Sequence of chain 1.A:
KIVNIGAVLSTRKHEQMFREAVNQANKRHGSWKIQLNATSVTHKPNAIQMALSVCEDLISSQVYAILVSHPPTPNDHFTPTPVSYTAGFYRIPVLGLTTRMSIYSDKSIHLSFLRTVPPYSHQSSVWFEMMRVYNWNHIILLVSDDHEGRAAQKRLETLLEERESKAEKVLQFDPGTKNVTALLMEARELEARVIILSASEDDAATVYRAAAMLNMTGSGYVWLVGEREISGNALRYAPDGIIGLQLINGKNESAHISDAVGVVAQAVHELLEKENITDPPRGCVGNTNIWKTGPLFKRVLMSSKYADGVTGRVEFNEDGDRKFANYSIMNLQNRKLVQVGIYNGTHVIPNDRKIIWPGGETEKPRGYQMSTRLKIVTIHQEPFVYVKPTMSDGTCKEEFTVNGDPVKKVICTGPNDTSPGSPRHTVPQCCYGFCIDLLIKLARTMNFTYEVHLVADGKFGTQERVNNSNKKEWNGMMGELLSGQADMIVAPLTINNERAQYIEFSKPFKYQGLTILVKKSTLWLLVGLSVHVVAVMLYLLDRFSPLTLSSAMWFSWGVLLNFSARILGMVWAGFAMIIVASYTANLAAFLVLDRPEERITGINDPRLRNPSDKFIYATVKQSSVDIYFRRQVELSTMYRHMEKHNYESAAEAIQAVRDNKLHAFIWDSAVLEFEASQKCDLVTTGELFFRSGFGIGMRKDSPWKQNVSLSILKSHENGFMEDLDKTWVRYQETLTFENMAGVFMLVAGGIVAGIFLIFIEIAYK

A protein and the small-molecule ligand that binds it are described below.
Small molecule (SMILES): CC(=O)N[C@H]1[C@H](O[C@H]2[C@H](O)[C@@H](NC(C)=O)CO[C@@H]2CO)O[C@H](CO)[C@@H](O)[C@@H]1O

Binding-site contacts:
Ligand atom C4 contacts residue ASN440 of chain 1.A at 3.7 Å.
Ligand atom O6 contacts residue VAL451 of chain 1.A at 4.4 Å.
Ligand atom C7 contacts residue GLN453 of chain 1.A at 3.4 Å.
Ligand atom O7 contacts residue ASN440 of chain 1.A at 3.5 Å (h-bond).
Ligand atom C7 contacts residue PRO413 of chain 1.A at 4.5 Å (hydrophobic).
Ligand atom C7 contacts residue ASN440 of chain 1.A at 3.8 Å.
Ligand atom O7 contacts residue PRO413 of chain 1.A at 4.5 Å.
Ligand atom O3 contacts residue ASN440 of chain 1.A at 4.1 Å.
Ligand atom C8 contacts residue PRO413 of chain 1.A at 4.1 Å (hydrophobic).
Ligand atom C2 contacts residue ASN440 of chain 1.A at 2.4 Å.
Ligand atom O7 contacts residue GLN453 of chain 1.A at 2.4 Å (h-bond).
Ligand atom N2 contacts residue GLN453 of chain 1.A at 4.5 Å.
Ligand atom C1 contacts residue ASN440 of chain 1.A at 1.4 Å.
Ligand atom N2 contacts residue ASN440 of chain 1.A at 3.5 Å (h-bond).
Ligand atom C3 contacts residue ASN440 of chain 1.A at 3.5 Å.
Ligand atom O5 contacts residue ASN440 of chain 1.A at 2.4 Å (h-bond).
Ligand atom C5 contacts residue ASN440 of chain 1.A at 3.5 Å.
Ligand atom C8 contacts residue GLN453 of chain 1.A at 4.0 Å.
Ligand atom O7 contacts residue VAL451 of chain 1.A at 4.1 Å.